Sequence of chain 2.B:
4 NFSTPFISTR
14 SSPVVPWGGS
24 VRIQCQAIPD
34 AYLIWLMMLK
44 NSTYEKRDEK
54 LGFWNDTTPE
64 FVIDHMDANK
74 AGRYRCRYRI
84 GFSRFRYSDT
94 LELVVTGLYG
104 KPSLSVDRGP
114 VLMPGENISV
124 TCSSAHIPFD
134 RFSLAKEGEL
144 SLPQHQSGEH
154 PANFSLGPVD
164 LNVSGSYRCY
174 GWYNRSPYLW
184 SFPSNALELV

This protein binds this small molecule.
Small molecule (SMILES): CC(=O)N[C@@H]1[C@@H](O)[C@H](O)[C@@H](CO)O[C@H]1O

Binding-site contacts:
Ligand atom C5 contacts residue ASN44 of chain 2.B at 3.6 Å.
Ligand atom C3 contacts residue ASN44 of chain 2.B at 3.8 Å.
Ligand atom C1 contacts residue ASN44 of chain 2.B at 1.4 Å.
Ligand atom O6 contacts residue ASN44 of chain 2.B at 4.0 Å.
Ligand atom C4 contacts residue ASN44 of chain 2.B at 4.3 Å.
Ligand atom C2 contacts residue ASN44 of chain 2.B at 2.5 Å.
Ligand atom N2 contacts residue ASN44 of chain 2.B at 2.9 Å (h-bond).
Ligand atom C7 contacts residue ASN44 of chain 2.B at 3.2 Å.
Ligand atom O5 contacts residue SER45 of chain 2.B at 3.9 Å.
Ligand atom O6 contacts residue SER45 of chain 2.B at 4.1 Å.
Ligand atom C8 contacts residue ASN44 of chain 2.B at 4.3 Å.
Ligand atom C1 contacts residue SER45 of chain 2.B at 4.3 Å.
Ligand atom O7 contacts residue ASN44 of chain 2.B at 3.2 Å (h-bond).
Ligand atom O5 contacts residue ASN44 of chain 2.B at 2.4 Å (h-bond).